Sequence of chain 1.A:
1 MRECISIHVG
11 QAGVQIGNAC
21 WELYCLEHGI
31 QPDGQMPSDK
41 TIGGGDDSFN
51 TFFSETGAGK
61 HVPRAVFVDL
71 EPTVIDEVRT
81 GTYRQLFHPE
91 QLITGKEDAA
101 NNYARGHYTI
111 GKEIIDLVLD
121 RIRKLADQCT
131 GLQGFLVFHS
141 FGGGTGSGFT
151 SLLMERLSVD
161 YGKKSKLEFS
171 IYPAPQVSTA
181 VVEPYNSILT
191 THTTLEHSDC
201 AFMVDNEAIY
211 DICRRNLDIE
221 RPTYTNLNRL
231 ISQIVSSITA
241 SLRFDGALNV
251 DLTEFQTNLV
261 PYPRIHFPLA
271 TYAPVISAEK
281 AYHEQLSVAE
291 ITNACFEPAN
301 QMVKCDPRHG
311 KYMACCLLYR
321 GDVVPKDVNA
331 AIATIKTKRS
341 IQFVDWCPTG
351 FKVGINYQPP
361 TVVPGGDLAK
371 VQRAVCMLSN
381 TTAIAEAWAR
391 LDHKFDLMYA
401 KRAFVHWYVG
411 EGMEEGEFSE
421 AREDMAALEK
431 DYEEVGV

Binding-site contacts:
Ligand atom C2 contacts residue LYS350 of chain 1.B at 3.5 Å.
Ligand atom C6 contacts residue LEU253 of chain 1.B at 3.4 Å (hydrophobic).
Ligand atom O4 contacts residue ASN256 of chain 1.B at 3.6 Å.
Ligand atom C1 contacts residue LYS350 of chain 1.B at 3.6 Å.
Ligand atom C5 contacts residue LEU253 of chain 1.B at 3.8 Å (hydrophobic).
Ligand atom C contacts residue ASN256 of chain 1.B at 3.4 Å.
Ligand atom O contacts residue ASN256 of chain 1.B at 3.6 Å.
Ligand atom C8 contacts residue ILE316 of chain 1.B at 3.6 Å (hydrophobic).
Ligand atom C14 contacts residue ASN256 of chain 1.B at 3.4 Å.
Ligand atom C12 contacts residue ALA248 of chain 1.B at 3.7 Å (hydrophobic).
Ligand atom C3 contacts residue ASN256 of chain 1.B at 3.8 Å.
Ligand atom O4 contacts residue VAL181 of chain 1.A at 3.1 Å (h-bond).
Ligand atom C4 contacts residue LYS350 of chain 1.B at 3.6 Å.
Ligand atom C7 contacts residue LEU246 of chain 1.B at 3.7 Å (hydrophobic).
Ligand atom C14 contacts residue LYS350 of chain 1.B at 3.5 Å.
Ligand atom C12 contacts residue ASN247 of chain 1.B at 3.5 Å.
Ligand atom C5 contacts residue LEU246 of chain 1.B at 3.5 Å (hydrophobic).
Ligand atom C15 contacts residue ASN256 of chain 1.B at 3.4 Å.
Ligand atom C2 contacts residue ASN256 of chain 1.B at 3.5 Å.
Ligand atom C3 contacts residue LYS350 of chain 1.B at 3.5 Å.
Ligand atom C10 contacts residue ASP249 of chain 1.B at 3.3 Å.
Ligand atom O4 contacts residue ALA180 of chain 1.A at 3.3 Å.
Ligand atom O contacts residue VAL181 of chain 1.A at 3.5 Å.
Ligand atom C9 contacts residue LEU246 of chain 1.B at 3.7 Å (hydrophobic).
Ligand atom C10 contacts residue LEU240 of chain 1.B at 3.6 Å (hydrophobic).
Ligand atom C8 contacts residue ILE368 of chain 1.B at 3.6 Å (hydrophobic).
Ligand atom C15 contacts residue LYS350 of chain 1.B at 3.7 Å.
Ligand atom C contacts residue ASN348 of chain 1.B at 3.5 Å.
Ligand atom O3 contacts residue ALA248 of chain 1.B at 3.5 Å (h-bond).
Ligand atom C4 contacts residue ASN256 of chain 1.B at 3.6 Å.
Ligand atom C1 contacts residue ASN256 of chain 1.B at 3.5 Å.
Ligand atom O4 contacts residue THR179 of chain 1.A at 3.1 Å (h-bond).
Ligand atom C6 contacts residue LEU246 of chain 1.B at 3.6 Å (hydrophobic).
Ligand atom C12 contacts residue LYS252 of chain 1.B at 3.8 Å.
Ligand atom C13 contacts residue LEU246 of chain 1.B at 3.5 Å (hydrophobic).
Ligand atom C11 contacts residue LEU246 of chain 1.B at 3.6 Å (hydrophobic).
Ligand atom O3 contacts residue ASP249 of chain 1.B at 3.4 Å (salt-bridge).
Ligand atom C8 contacts residue VAL236 of chain 1.B at 3.5 Å (hydrophobic).
Ligand atom C15 contacts residue THR179 of chain 1.A at 3.7 Å.
Ligand atom C14 contacts residue THR179 of chain 1.A at 3.5 Å.

Sequence of chain 1.B:
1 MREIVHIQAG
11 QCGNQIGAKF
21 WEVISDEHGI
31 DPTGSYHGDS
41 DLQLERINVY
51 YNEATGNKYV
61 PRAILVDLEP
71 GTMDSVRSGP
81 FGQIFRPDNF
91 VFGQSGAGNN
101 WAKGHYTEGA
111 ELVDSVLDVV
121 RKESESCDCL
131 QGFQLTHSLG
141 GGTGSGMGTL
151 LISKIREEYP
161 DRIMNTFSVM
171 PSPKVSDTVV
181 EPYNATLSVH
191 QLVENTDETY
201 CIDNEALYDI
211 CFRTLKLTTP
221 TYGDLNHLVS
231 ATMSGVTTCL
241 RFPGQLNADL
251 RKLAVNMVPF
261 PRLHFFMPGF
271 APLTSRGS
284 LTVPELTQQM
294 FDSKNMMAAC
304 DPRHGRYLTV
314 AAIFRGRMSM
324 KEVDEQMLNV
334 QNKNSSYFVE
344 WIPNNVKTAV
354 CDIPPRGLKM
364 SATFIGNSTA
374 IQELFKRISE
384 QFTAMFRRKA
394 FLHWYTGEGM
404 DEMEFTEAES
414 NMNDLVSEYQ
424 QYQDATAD

The protein below binds the small molecule below.
Small molecule (SMILES): COc1ccc(/N=N/c2cc(OC)c(OC)c(OC)c2)cc1O